Sequence of chain 1.A:
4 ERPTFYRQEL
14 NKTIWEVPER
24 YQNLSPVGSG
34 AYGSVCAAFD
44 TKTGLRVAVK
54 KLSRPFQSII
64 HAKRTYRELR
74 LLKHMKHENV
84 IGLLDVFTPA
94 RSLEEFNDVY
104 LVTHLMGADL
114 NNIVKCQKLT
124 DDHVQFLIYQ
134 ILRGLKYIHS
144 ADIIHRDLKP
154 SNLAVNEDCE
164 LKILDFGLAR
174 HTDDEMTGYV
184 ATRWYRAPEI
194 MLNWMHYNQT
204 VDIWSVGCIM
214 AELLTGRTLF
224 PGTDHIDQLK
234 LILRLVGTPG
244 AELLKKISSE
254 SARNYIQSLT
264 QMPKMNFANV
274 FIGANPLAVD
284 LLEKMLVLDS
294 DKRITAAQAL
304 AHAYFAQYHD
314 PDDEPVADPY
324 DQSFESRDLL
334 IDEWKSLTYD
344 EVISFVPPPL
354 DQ

Binding-site contacts:
Ligand atom O9 contacts residue ILE84 of chain 1.A at 3.6 Å.
Ligand atom F1 contacts residue GLU71 of chain 1.A at 3.3 Å.
Ligand atom C20 contacts residue VAL38 of chain 1.A at 3.6 Å (hydrophobic).
Ligand atom C6 contacts residue ASP168 of chain 1.A at 3.6 Å.
Ligand atom CL15 contacts residue THR106 of chain 1.A at 3.5 Å.
Ligand atom CL15 contacts residue LEU104 of chain 1.A at 3.8 Å.
Ligand atom C7 contacts residue GLU71 of chain 1.A at 3.5 Å.
Ligand atom C30 contacts residue ILE166 of chain 1.A at 3.6 Å (hydrophobic).
Ligand atom N10 contacts residue ASP168 of chain 1.A at 3.5 Å (salt-bridge).
Ligand atom N23 contacts residue MET109 of chain 1.A at 3.1 Å (h-bond).
Ligand atom C24 contacts residue PHE169 of chain 1.A at 3.7 Å (hydrophobic).
Ligand atom O9 contacts residue ASP168 of chain 1.A at 2.9 Å (salt-bridge).
Ligand atom C6 contacts residue LEU75 of chain 1.A at 3.7 Å (hydrophobic).
Ligand atom C28 contacts residue HIS148 of chain 1.A at 3.4 Å.
Ligand atom C21 contacts residue VAL38 of chain 1.A at 3.7 Å (hydrophobic).
Ligand atom C24 contacts residue ALA51 of chain 1.A at 3.5 Å (hydrophobic).
Ligand atom C19 contacts residue PHE169 of chain 1.A at 3.6 Å (hydrophobic).
Ligand atom O18 contacts residue THR106 of chain 1.A at 3.3 Å.
Ligand atom C5 contacts residue ASP168 of chain 1.A at 3.2 Å.
Ligand atom C21 contacts residue PHE169 of chain 1.A at 3.5 Å (hydrophobic).
Ligand atom C22 contacts residue PHE169 of chain 1.A at 3.6 Å (hydrophobic).
Ligand atom C22 contacts residue MET109 of chain 1.A at 3.7 Å (hydrophobic).
Ligand atom C14 contacts residue THR106 of chain 1.A at 3.7 Å.
Ligand atom N23 contacts residue PHE169 of chain 1.A at 3.7 Å.
Ligand atom O29 contacts residue ILE141 of chain 1.A at 3.5 Å.
Ligand atom C20 contacts residue ALA51 of chain 1.A at 3.8 Å (hydrophobic).
Ligand atom C24 contacts residue MET109 of chain 1.A at 3.5 Å (hydrophobic).
Ligand atom C20 contacts residue PHE169 of chain 1.A at 3.5 Å (hydrophobic).
Ligand atom C30 contacts residue HIS148 of chain 1.A at 3.5 Å.
Ligand atom O29 contacts residue HIS148 of chain 1.A at 3.6 Å.
Ligand atom CL15 contacts residue ALA51 of chain 1.A at 3.4 Å.
Ligand atom O9 contacts residue LEU167 of chain 1.A at 3.2 Å.
Ligand atom C8 contacts residue ASP168 of chain 1.A at 3.1 Å.
Ligand atom C12 contacts residue GLU71 of chain 1.A at 3.6 Å.
Ligand atom C19 contacts residue ALA51 of chain 1.A at 3.5 Å (hydrophobic).
Ligand atom CL15 contacts residue LYS53 of chain 1.A at 3.7 Å.
Ligand atom C25 contacts residue ASP168 of chain 1.A at 3.6 Å.
Ligand atom C12 contacts residue LEU75 of chain 1.A at 3.6 Å (hydrophobic).
Ligand atom N10 contacts residue GLU71 of chain 1.A at 3.1 Å (salt-bridge).
Ligand atom C11 contacts residue GLU71 of chain 1.A at 3.6 Å.

This protein binds this small molecule.
Small molecule (SMILES): O=C(Nc1ccc(Cl)c(COc2cccnc2)c1)C1=CC(F)CC(N2CCOCC2)C1